Binding-site contacts:
Ligand atom ND2 contacts residue VAL168 of chain 1.A at 3.3 Å (h-bond).
Ligand atom N contacts residue ASP125 of chain 1.A at 2.8 Å (salt-bridge).
Ligand atom CD2 contacts residue VAL123 of chain 1.A at 3.6 Å (hydrophobic).
Ligand atom O contacts residue TYR179 of chain 1.A at 3.3 Å (h-bond).
Ligand atom NH2 contacts residue GLU374 of chain 1.A at 2.9 Å (salt-bridge).
Ligand atom CA contacts residue ASP211 of chain 1.A at 3.2 Å.
Ligand atom ND2 contacts residue VAL169 of chain 1.A at 3.7 Å.
Ligand atom O contacts residue LEU170 of chain 1.A at 3.5 Å.
Ligand atom CD2 contacts residue ALA146 of chain 1.A at 3.6 Å (hydrophobic).
Ligand atom C contacts residue ARG371 of chain 1.A at 3.6 Å.
Ligand atom C contacts residue LEU170 of chain 1.A at 3.6 Å (hydrophobic).
Ligand atom CA contacts residue LEU170 of chain 1.A at 3.3 Å (hydrophobic).
Ligand atom NH2 contacts residue GLU182 of chain 1.A at 3.0 Å (salt-bridge).
Ligand atom O contacts residue VAL169 of chain 1.A at 3.6 Å.
Ligand atom CZ contacts residue GLU374 of chain 1.A at 3.6 Å.
Ligand atom CD1 contacts residue LEU83 of chain 1.A at 3.6 Å (hydrophobic).
Ligand atom CE contacts residue PHE175 of chain 1.A at 3.5 Å (hydrophobic).
Ligand atom OD1 contacts residue VAL169 of chain 1.A at 3.4 Å.
Ligand atom C contacts residue ASP125 of chain 1.A at 3.6 Å.
Ligand atom O contacts residue VAL123 of chain 1.A at 3.3 Å.
Ligand atom NE contacts residue GLU374 of chain 1.A at 3.0 Å (salt-bridge).
Ligand atom CZ contacts residue GLU182 of chain 1.A at 3.4 Å.
Ligand atom N contacts residue ARG371 of chain 1.A at 3.5 Å (salt-bridge).
Ligand atom CA contacts residue ARG371 of chain 1.A at 3.6 Å.
Ligand atom CD contacts residue TYR179 of chain 1.A at 3.6 Å (hydrophobic).
Ligand atom OD1 contacts residue LEU170 of chain 1.A at 2.9 Å (h-bond).
Ligand atom CA contacts residue ASP125 of chain 1.A at 3.5 Å.
Ligand atom CD2 contacts residue PHE126 of chain 1.A at 3.5 Å (hydrophobic).
Ligand atom CD2 contacts residue VAL169 of chain 1.A at 3.5 Å (hydrophobic).
Ligand atom CG contacts residue GLU182 of chain 1.A at 3.5 Å.
Ligand atom O contacts residue ASP125 of chain 1.A at 3.3 Å (salt-bridge).
Ligand atom CB contacts residue GLU182 of chain 1.A at 3.7 Å.
Ligand atom N contacts residue ASP211 of chain 1.A at 2.8 Å (salt-bridge).
Ligand atom O contacts residue ARG371 of chain 1.A at 2.5 Å (salt-bridge).
Ligand atom C contacts residue ARG371 of chain 1.A at 3.6 Å.
Ligand atom CD1 contacts residue LEU157 of chain 1.A at 3.7 Å (hydrophobic).
Ligand atom CD2 contacts residue VAL168 of chain 1.A at 3.4 Å (hydrophobic).
Ligand atom N contacts residue LEU170 of chain 1.A at 3.0 Å (h-bond).
Ligand atom NH1 contacts residue GLU182 of chain 1.A at 2.9 Å (salt-bridge).
Ligand atom CG contacts residue VAL169 of chain 1.A at 3.7 Å (hydrophobic).

Sequence of chain 1.A:
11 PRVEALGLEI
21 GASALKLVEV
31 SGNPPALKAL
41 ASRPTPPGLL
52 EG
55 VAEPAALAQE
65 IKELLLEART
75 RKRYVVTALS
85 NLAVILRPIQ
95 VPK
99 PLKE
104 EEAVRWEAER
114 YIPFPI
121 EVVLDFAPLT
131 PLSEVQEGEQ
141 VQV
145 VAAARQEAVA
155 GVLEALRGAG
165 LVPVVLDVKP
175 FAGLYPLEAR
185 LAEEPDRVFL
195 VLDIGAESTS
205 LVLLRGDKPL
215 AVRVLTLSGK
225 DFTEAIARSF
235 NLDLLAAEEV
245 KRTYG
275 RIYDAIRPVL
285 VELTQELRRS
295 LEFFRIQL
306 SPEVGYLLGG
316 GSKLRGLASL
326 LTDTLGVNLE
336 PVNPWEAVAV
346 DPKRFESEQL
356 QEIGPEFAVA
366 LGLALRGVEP

A protein and the small-molecule ligand that binds it are described below.
Small molecule (SMILES): CC[C@H](C)[C@H](NC(=O)[C@@H](N)CCSC)C(=O)N[C@@H](CCCN=C(N)N)C(=O)N[C@@H](CC(C)C)C(=O)N[C@@H](CC(N)=O)C(=O)N[C@@H](CC(C)C)C(=O)N[C@@H](CC(C)C)C(=O)N1CCC[C@H]1C=O